Sequence of chain 1.NB:
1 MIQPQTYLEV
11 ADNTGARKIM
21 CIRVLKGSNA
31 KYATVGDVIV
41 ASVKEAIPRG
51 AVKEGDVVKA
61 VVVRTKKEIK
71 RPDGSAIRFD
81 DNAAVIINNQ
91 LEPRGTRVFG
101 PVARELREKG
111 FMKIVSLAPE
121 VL

The small molecule below binds the protein below.
Small molecule (SMILES): NCC[C@H](O)C(=O)N[C@@H]1C[C@H](N)[C@@H](O[C@H]2O[C@H](CN)[C@@H](O)[C@H](O)[C@H]2O)[C@H](O)[C@H]1O[C@H]1O[C@H](CO)[C@@H](O)[C@H](N)[C@H]1O

Binding-site contacts:
Ligand atom C22 contacts residue GLU54 of chain 1.NB at 3.5 Å.
Ligand atom N25 contacts residue LYS44 of chain 1.NB at 2.5 Å (salt-bridge).
Ligand atom C24 contacts residue LYS44 of chain 1.NB at 3.4 Å.
Ligand atom C30 contacts residue TYR7 of chain 1.NB at 3.3 Å (hydrophobic).
Ligand atom C26 contacts residue LYS44 of chain 1.NB at 3.3 Å.
Ligand atom C24 contacts residue GLU54 of chain 1.NB at 4.2 Å.
Ligand atom O27 contacts residue LYS44 of chain 1.NB at 3.8 Å.
Ligand atom N25 contacts residue GLU54 of chain 1.NB at 3.1 Å (salt-bridge).
Ligand atom C22 contacts residue LYS44 of chain 1.NB at 3.8 Å.
Ligand atom N37 contacts residue ALA46 of chain 1.NB at 3.5 Å (h-bond).
Ligand atom O23 contacts residue GLU54 of chain 1.NB at 3.0 Å (salt-bridge).
Ligand atom C22 contacts residue GLU45 of chain 1.NB at 3.9 Å.
Ligand atom C39 contacts residue GLU54 of chain 1.NB at 3.4 Å.
Ligand atom O31 contacts residue TYR7 of chain 1.NB at 2.3 Å (h-bond).
Ligand atom N37 contacts residue GLU54 of chain 1.NB at 3.5 Å (salt-bridge).
Ligand atom N25 contacts residue GLU45 of chain 1.NB at 4.5 Å.
Ligand atom O31 contacts residue LYS44 of chain 1.NB at 4.1 Å.
Ligand atom C38 contacts residue GLU54 of chain 1.NB at 3.1 Å.
Ligand atom C21 contacts residue GLU45 of chain 1.NB at 4.3 Å.
Ligand atom O23 contacts residue GLU45 of chain 1.NB at 4.4 Å.